Sequence of chain 1.A:
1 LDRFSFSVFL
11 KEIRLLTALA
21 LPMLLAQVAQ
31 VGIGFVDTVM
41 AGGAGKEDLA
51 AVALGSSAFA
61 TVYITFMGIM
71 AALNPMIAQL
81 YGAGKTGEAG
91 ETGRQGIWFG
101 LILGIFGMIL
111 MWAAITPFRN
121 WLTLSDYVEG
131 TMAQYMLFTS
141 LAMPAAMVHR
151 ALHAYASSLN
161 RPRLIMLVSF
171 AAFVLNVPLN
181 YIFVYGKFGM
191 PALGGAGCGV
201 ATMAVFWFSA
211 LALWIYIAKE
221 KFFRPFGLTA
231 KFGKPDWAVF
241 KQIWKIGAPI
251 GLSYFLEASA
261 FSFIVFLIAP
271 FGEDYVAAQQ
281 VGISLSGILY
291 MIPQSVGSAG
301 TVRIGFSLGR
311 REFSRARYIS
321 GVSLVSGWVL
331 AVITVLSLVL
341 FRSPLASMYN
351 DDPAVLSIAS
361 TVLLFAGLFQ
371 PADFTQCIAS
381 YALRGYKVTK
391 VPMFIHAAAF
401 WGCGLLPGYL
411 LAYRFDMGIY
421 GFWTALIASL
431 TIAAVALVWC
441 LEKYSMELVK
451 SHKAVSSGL

Binding-site contacts:
Ligand atom C33 contacts residue ALA60 of chain 1.A at 4.4 Å (hydrophobic).
Ligand atom C26 contacts residue PRO353 of chain 1.A at 3.3 Å (hydrophobic).
Ligand atom C25 contacts residue ASP352 of chain 1.A at 3.4 Å.
Ligand atom O20 contacts residue SER57 of chain 1.A at 3.2 Å (h-bond).
Ligand atom C31 contacts residue SER57 of chain 1.A at 3.4 Å.
Ligand atom C31 contacts residue ALA53 of chain 1.A at 3.4 Å (hydrophobic).
Ligand atom C17 contacts residue SER284 of chain 1.A at 4.3 Å.
Ligand atom C30 contacts residue SER57 of chain 1.A at 3.8 Å.
Ligand atom C6 contacts residue GLN280 of chain 1.A at 4.5 Å.
Ligand atom C15 contacts residue PRO353 of chain 1.A at 3.5 Å (hydrophobic).
Ligand atom C21 contacts residue SER284 of chain 1.A at 3.5 Å.
Ligand atom C33 contacts residue SER57 of chain 1.A at 4.3 Å.
Ligand atom C27 contacts residue ASP352 of chain 1.A at 2.8 Å.
Ligand atom C28 contacts residue PRO353 of chain 1.A at 3.4 Å (hydrophobic).
Ligand atom C11 contacts residue GLN280 of chain 1.A at 3.5 Å.
Ligand atom C32 contacts residue GLN280 of chain 1.A at 4.3 Å.
Ligand atom O20 contacts residue ALA53 of chain 1.A at 4.2 Å.
Ligand atom O23 contacts residue VAL265 of chain 1.A at 4.2 Å.
Ligand atom O23 contacts residue GLN280 of chain 1.A at 3.6 Å (h-bond).
Ligand atom C16 contacts residue SER284 of chain 1.A at 3.6 Å.
Ligand atom O24 contacts residue SER57 of chain 1.A at 3.8 Å.
Ligand atom C13 contacts residue GLN280 of chain 1.A at 2.7 Å.
Ligand atom C22 contacts residue PRO353 of chain 1.A at 3.8 Å (hydrophobic).
Ligand atom C26 contacts residue ASP352 of chain 1.A at 3.3 Å.
Ligand atom C1 contacts residue PRO353 of chain 1.A at 4.2 Å (hydrophobic).
Ligand atom C32 contacts residue VAL265 of chain 1.A at 4.4 Å (hydrophobic).
Ligand atom C21 contacts residue ASP37 of chain 1.A at 4.2 Å.
Ligand atom C33 contacts residue PHE261 of chain 1.A at 4.4 Å (hydrophobic).
Ligand atom N4 contacts residue ALA53 of chain 1.A at 3.4 Å.
Ligand atom N8 contacts residue ASP352 of chain 1.A at 3.5 Å (salt-bridge).
Ligand atom C7 contacts residue SER57 of chain 1.A at 4.3 Å.
Ligand atom C27 contacts residue SER284 of chain 1.A at 3.7 Å.
Ligand atom N8 contacts residue SER284 of chain 1.A at 4.2 Å.
Ligand atom O24 contacts residue PHE261 of chain 1.A at 4.5 Å.
Ligand atom C9 contacts residue GLN280 of chain 1.A at 3.4 Å.
Ligand atom C18 contacts residue SER284 of chain 1.A at 4.2 Å.

This small molecule binds to this protein.
Small molecule (SMILES): COc1ccc(CCN(C)CCC[C@@](C#N)(c2ccc(OC)c(OC)c2)C(C)C)cc1OC